Sequence of chain 13.Q:
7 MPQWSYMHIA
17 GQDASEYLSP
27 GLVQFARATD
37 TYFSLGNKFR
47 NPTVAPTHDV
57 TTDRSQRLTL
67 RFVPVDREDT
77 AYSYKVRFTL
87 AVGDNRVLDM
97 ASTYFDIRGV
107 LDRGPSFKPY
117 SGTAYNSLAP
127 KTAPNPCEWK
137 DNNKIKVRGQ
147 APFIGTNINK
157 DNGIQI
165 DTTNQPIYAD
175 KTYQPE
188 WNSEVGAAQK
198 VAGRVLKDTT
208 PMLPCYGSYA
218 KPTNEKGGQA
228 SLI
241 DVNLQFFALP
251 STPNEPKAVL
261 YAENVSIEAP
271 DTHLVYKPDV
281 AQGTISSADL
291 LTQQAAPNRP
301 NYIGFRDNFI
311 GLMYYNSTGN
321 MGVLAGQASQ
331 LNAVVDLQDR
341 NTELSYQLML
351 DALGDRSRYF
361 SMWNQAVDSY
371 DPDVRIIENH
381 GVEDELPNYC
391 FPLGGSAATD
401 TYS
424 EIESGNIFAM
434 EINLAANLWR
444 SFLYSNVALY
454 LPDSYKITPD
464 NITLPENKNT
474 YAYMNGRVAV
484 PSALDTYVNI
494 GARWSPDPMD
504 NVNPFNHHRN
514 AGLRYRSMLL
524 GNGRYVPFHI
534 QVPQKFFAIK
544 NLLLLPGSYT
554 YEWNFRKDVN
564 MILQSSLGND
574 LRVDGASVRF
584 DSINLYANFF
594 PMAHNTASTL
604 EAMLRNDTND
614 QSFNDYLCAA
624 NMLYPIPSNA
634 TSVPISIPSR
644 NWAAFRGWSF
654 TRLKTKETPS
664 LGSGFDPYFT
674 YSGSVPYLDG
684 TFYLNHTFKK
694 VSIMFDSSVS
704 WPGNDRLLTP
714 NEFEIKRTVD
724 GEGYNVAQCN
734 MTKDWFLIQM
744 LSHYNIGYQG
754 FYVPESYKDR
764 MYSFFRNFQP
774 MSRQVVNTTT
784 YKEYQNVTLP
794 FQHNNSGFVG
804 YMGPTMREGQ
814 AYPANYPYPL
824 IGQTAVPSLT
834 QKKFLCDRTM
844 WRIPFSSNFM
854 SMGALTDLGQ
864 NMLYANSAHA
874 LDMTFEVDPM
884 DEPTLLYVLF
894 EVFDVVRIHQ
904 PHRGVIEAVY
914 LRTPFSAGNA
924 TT

Sequence of chain 13.R:
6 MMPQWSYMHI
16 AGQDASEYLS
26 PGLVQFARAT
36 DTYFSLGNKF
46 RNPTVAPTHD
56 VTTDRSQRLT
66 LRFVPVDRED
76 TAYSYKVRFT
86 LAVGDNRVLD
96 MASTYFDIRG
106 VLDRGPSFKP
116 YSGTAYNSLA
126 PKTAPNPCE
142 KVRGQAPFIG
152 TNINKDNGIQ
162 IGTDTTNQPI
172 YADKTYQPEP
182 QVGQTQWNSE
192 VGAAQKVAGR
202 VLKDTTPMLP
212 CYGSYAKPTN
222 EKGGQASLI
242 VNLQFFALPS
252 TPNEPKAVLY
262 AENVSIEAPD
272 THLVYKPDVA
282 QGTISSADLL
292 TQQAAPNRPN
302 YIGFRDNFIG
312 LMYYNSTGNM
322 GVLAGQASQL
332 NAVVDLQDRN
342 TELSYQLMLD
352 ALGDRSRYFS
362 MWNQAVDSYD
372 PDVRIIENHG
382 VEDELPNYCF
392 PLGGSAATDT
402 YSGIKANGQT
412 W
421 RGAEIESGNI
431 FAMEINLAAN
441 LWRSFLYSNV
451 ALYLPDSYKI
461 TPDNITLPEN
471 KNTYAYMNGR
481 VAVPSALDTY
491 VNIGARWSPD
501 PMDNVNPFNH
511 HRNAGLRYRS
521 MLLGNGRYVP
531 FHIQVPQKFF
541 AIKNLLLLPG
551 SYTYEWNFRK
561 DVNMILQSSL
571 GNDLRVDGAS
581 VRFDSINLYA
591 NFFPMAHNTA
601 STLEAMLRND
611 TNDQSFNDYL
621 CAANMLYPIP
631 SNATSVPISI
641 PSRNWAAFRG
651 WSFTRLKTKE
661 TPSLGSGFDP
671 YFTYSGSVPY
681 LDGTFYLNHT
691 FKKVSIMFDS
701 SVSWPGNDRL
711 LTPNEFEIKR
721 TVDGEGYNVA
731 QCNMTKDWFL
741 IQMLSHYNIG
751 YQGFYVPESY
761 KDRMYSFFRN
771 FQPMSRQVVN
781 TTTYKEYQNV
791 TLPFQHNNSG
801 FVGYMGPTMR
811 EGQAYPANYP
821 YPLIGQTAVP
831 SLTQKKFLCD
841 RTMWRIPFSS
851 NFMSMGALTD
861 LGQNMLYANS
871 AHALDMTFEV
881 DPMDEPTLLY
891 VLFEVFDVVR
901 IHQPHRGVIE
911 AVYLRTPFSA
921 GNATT

Binding-site contacts:
Ligand atom CA contacts residue TYR619 of chain 13.R at 4.2 Å (hydrophobic).
Ligand atom CA contacts residue TYR619 of chain 13.R at 4.1 Å (hydrophobic).
Ligand atom CD contacts residue ASN617 of chain 13.R at 3.1 Å.
Ligand atom CB contacts residue TYR619 of chain 13.R at 4.0 Å (hydrophobic).
Ligand atom CB contacts residue LEU620 of chain 13.R at 3.8 Å (hydrophobic).
Ligand atom CB contacts residue CYS621 of chain 13.R at 3.5 Å (hydrophobic).
Ligand atom O contacts residue ARG649 of chain 13.R at 3.3 Å (salt-bridge).
Ligand atom O contacts residue TYR619 of chain 13.R at 2.7 Å.
Ligand atom N contacts residue ASP618 of chain 13.R at 3.4 Å (salt-bridge).
Ligand atom N contacts residue TYR619 of chain 13.R at 3.5 Å (h-bond).
Ligand atom CB contacts residue GLU894 of chain 13.R at 3.4 Å.
Ligand atom O contacts residue ALA857 of chain 13.R at 3.7 Å.
Ligand atom CD2 contacts residue ARG845 of chain 13.R at 4.0 Å.
Ligand atom C contacts residue ARG649 of chain 13.R at 3.9 Å.
Ligand atom CG contacts residue ARG46 of chain 13.Q at 3.1 Å.
Ligand atom CD contacts residue CYS621 of chain 13.R at 3.5 Å (hydrophobic).
Ligand atom CA contacts residue ASN617 of chain 13.R at 4.1 Å.
Ligand atom C contacts residue TYR619 of chain 13.R at 3.2 Å (hydrophobic).
Ligand atom N contacts residue TYR619 of chain 13.R at 3.6 Å.
Ligand atom C contacts residue ARG845 of chain 13.R at 4.1 Å.
Ligand atom N contacts residue ASN617 of chain 13.R at 2.9 Å (h-bond).
Ligand atom CG contacts residue CYS621 of chain 13.R at 3.9 Å (hydrophobic).
Ligand atom ND1 contacts residue LEU348 of chain 13.R at 3.6 Å.
Ligand atom CA contacts residue CYS621 of chain 13.R at 3.2 Å (hydrophobic).
Ligand atom CE1 contacts residue LEU348 of chain 13.R at 3.5 Å (hydrophobic).
Ligand atom NE2 contacts residue GLU894 of chain 13.R at 4.2 Å.
Ligand atom CB contacts residue PHE896 of chain 13.R at 4.0 Å (hydrophobic).
Ligand atom CD2 contacts residue GLU894 of chain 13.R at 3.7 Å.
Ligand atom ND1 contacts residue GLU894 of chain 13.R at 3.5 Å (salt-bridge).
Ligand atom CD contacts residue ARG46 of chain 13.Q at 3.3 Å.
Ligand atom CG contacts residue GLU894 of chain 13.R at 3.2 Å.
Ligand atom NE2 contacts residue ARG845 of chain 13.R at 4.0 Å.
Ligand atom CB contacts residue TYR619 of chain 13.R at 3.7 Å (hydrophobic).
Ligand atom CG contacts residue ASN617 of chain 13.R at 3.7 Å.
Ligand atom CB contacts residue ALA857 of chain 13.R at 4.2 Å (hydrophobic).
Ligand atom N contacts residue CYS621 of chain 13.R at 3.0 Å (h-bond).
Ligand atom N contacts residue ARG649 of chain 13.R at 4.2 Å.
Ligand atom CB contacts residue ARG649 of chain 13.R at 4.2 Å.
Ligand atom CE1 contacts residue GLU894 of chain 13.R at 4.1 Å.
Ligand atom CB contacts residue ARG649 of chain 13.R at 4.1 Å.

A small-molecule ligand and the protein it binds are described below.
Small molecule (SMILES): NC(N)=NCCC[C@H](NC(=O)[C@@H]1CCCN1)C(=O)N[C@H](C=O)Cc1cnc[nH]1